This protein binds this small molecule.
Small molecule (SMILES): CC(=O)N[C@@H]1[C@@H](O)[C@H](O)[C@@H](CO)O[C@H]1O

Sequence of chain 1.B:
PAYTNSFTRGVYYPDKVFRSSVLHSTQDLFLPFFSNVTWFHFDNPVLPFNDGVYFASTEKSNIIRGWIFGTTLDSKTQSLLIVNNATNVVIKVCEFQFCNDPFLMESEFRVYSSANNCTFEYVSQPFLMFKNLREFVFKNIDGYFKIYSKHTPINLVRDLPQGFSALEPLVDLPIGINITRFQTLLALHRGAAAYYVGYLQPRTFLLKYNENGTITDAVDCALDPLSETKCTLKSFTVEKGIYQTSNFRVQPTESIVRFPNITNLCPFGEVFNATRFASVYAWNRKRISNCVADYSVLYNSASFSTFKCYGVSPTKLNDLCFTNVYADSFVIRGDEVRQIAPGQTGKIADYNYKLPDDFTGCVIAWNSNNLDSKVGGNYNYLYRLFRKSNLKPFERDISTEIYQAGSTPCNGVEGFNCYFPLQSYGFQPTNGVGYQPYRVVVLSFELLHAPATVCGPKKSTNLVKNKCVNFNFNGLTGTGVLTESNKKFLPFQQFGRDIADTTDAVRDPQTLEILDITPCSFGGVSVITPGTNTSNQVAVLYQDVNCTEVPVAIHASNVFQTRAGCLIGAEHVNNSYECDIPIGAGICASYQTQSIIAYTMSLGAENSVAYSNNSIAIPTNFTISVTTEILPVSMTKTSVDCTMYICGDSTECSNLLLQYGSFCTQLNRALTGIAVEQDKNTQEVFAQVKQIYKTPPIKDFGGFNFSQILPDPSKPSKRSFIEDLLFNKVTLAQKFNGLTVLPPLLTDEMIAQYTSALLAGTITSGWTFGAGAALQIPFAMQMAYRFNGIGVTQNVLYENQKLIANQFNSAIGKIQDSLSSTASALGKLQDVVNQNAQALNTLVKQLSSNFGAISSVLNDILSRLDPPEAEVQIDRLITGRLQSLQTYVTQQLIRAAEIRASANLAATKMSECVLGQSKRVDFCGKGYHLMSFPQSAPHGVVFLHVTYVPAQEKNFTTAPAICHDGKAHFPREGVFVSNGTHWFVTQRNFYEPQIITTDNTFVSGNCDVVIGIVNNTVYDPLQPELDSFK

Binding-site contacts:
Ligand atom O7 contacts residue ASN709 of chain 1.B at 3.0 Å (h-bond).
Ligand atom C1 contacts residue ASN709 of chain 1.B at 1.4 Å.
Ligand atom C4 contacts residue ASN709 of chain 1.B at 4.2 Å.
Ligand atom O5 contacts residue ASN709 of chain 1.B at 2.4 Å (h-bond).
Ligand atom C5 contacts residue ASN709 of chain 1.B at 3.7 Å.
Ligand atom N2 contacts residue ASN709 of chain 1.B at 2.9 Å (h-bond).
Ligand atom C8 contacts residue ASN709 of chain 1.B at 4.3 Å.
Ligand atom C7 contacts residue ASN709 of chain 1.B at 3.1 Å.
Ligand atom C8 contacts residue GLY1131 of chain 1.B at 3.9 Å.
Ligand atom C3 contacts residue ASN709 of chain 1.B at 3.8 Å.
Ligand atom C2 contacts residue ASN709 of chain 1.B at 2.5 Å.